Sequence of chain 1.M:
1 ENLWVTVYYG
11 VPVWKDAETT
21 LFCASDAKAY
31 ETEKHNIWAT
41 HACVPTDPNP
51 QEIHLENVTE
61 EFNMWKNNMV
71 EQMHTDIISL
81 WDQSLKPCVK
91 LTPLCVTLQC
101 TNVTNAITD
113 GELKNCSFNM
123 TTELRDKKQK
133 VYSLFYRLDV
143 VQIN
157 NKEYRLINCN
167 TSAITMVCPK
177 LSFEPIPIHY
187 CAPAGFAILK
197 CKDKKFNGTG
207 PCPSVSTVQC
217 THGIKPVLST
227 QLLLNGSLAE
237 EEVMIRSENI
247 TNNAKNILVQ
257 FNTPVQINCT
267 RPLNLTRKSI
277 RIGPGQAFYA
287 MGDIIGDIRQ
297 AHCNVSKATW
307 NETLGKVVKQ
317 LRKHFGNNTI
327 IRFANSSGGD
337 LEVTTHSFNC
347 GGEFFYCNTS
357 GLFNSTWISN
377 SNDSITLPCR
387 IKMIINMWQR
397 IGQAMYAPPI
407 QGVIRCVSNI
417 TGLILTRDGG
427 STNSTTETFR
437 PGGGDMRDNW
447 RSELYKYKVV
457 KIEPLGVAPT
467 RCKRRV

This small molecule binds to this protein.
Small molecule (SMILES): CC(=O)N[C@H]1[C@H](O[C@H]2[C@H](O)[C@@H](NC(C)=O)CO[C@@H]2CO)O[C@H](CO)[C@@H](O)[C@@H]1O

Binding-site contacts:
Ligand atom C5 contacts residue ASN264 of chain 1.M at 3.7 Å.
Ligand atom C5 contacts residue ARG411 of chain 1.M at 4.4 Å.
Ligand atom C3 contacts residue ASN264 of chain 1.M at 3.7 Å.
Ligand atom C8 contacts residue GLN262 of chain 1.M at 4.5 Å.
Ligand atom C1 contacts residue ASN264 of chain 1.M at 1.4 Å.
Ligand atom C2 contacts residue ASN264 of chain 1.M at 2.4 Å.
Ligand atom C1 contacts residue GLN262 of chain 1.M at 4.4 Å.
Ligand atom N2 contacts residue ASN264 of chain 1.M at 2.9 Å (h-bond).
Ligand atom C8 contacts residue SER302 of chain 1.M at 3.8 Å.
Ligand atom N2 contacts residue GLN262 of chain 1.M at 4.0 Å.
Ligand atom C8 contacts residue ASN264 of chain 1.M at 4.4 Å.
Ligand atom O5 contacts residue ARG411 of chain 1.M at 3.6 Å (salt-bridge).
Ligand atom C4 contacts residue ASN264 of chain 1.M at 4.2 Å.
Ligand atom O6 contacts residue ARG411 of chain 1.M at 3.5 Å (salt-bridge).
Ligand atom C7 contacts residue ASN264 of chain 1.M at 3.3 Å.
Ligand atom O5 contacts residue ASN264 of chain 1.M at 2.4 Å (h-bond).
Ligand atom O7 contacts residue ASN264 of chain 1.M at 3.4 Å (h-bond).
Ligand atom C3 contacts residue GLN262 of chain 1.M at 4.3 Å.
Ligand atom C6 contacts residue ARG411 of chain 1.M at 4.0 Å.